Sequence of chain 2.L:
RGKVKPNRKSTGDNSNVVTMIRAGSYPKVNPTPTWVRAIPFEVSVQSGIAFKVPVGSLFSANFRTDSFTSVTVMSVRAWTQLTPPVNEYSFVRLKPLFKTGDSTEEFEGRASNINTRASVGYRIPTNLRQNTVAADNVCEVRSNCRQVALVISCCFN

Binding-site contacts:
Ligand atom O3' contacts residue SER17 of chain 2.I at 2.5 Å (h-bond).
Ligand atom N6 contacts residue ARG10 of chain 1.L at 4.0 Å.
Ligand atom O2' contacts residue ARG39 of chain 3.M at 4.0 Å.
Ligand atom C2' contacts residue THR36 of chain 2.L at 3.7 Å.
Ligand atom C6 contacts residue ARG10 of chain 1.L at 3.9 Å.
Ligand atom C5' contacts residue ARG79 of chain 3.M at 3.3 Å.
Ligand atom C2' contacts residue ASN16 of chain 2.I at 4.1 Å.
Ligand atom O2' contacts residue ASN16 of chain 2.I at 3.0 Å (h-bond).
Ligand atom C1' contacts residue VAL38 of chain 2.L at 3.9 Å (hydrophobic).
Ligand atom C5' contacts residue SER17 of chain 2.I at 3.2 Å.
Ligand atom N3 contacts residue VAL38 of chain 2.L at 4.2 Å.
Ligand atom N9 contacts residue VAL38 of chain 2.L at 4.3 Å.
Ligand atom C5' contacts residue PRO35 of chain 2.L at 4.3 Å (hydrophobic).
Ligand atom C3' contacts residue SER17 of chain 2.I at 3.4 Å.
Ligand atom C4' contacts residue SER17 of chain 2.I at 4.0 Å.
Ligand atom C1' contacts residue VAL38 of chain 3.M at 4.2 Å (hydrophobic).
Ligand atom N3 contacts residue ARG10 of chain 1.L at 4.3 Å.
Ligand atom O5' contacts residue ARG79 of chain 3.M at 3.6 Å.
Ligand atom C2' contacts residue SER17 of chain 2.I at 3.4 Å.
Ligand atom O4' contacts residue VAL19 of chain 2.I at 4.2 Å.
Ligand atom C4' contacts residue PRO35 of chain 2.L at 4.2 Å (hydrophobic).
Ligand atom O2' contacts residue VAL19 of chain 2.I at 4.2 Å.
Ligand atom C2' contacts residue VAL38 of chain 3.M at 3.8 Å (hydrophobic).
Ligand atom P contacts residue SER17 of chain 2.I at 3.6 Å.
Ligand atom O3' contacts residue SER155 of chain 3.M at 3.6 Å.
Ligand atom O5' contacts residue SER17 of chain 2.I at 3.5 Å (h-bond).
Ligand atom C4' contacts residue VAL19 of chain 2.I at 4.1 Å (hydrophobic).
Ligand atom O4' contacts residue VAL38 of chain 3.M at 4.2 Å.
Ligand atom O2' contacts residue SER17 of chain 2.I at 2.4 Å (h-bond).
Ligand atom O2' contacts residue SER155 of chain 3.M at 3.3 Å (h-bond).
Ligand atom O3' contacts residue THR36 of chain 2.L at 4.1 Å.
Ligand atom C2 contacts residue ARG10 of chain 1.L at 3.2 Å.
Ligand atom O2' contacts residue THR36 of chain 2.L at 2.3 Å (h-bond).
Ligand atom OP1 contacts residue SER17 of chain 2.I at 4.0 Å.
Ligand atom O2' contacts residue VAL38 of chain 3.M at 2.8 Å (h-bond).
Ligand atom N1 contacts residue ARG10 of chain 1.L at 3.0 Å (salt-bridge).
Ligand atom C1' contacts residue ASN16 of chain 2.I at 4.0 Å.
Ligand atom C4' contacts residue ARG79 of chain 3.M at 3.7 Å.
Ligand atom OP1 contacts residue ARG79 of chain 3.M at 4.3 Å.
Ligand atom C5' contacts residue THR21 of chain 2.I at 4.0 Å.

Sequence of chain 1.L:
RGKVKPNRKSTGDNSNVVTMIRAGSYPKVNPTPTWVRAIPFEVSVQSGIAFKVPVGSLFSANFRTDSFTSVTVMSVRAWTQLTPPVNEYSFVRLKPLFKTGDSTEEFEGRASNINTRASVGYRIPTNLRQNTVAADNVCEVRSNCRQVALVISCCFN

Sequence of chain 3.M:
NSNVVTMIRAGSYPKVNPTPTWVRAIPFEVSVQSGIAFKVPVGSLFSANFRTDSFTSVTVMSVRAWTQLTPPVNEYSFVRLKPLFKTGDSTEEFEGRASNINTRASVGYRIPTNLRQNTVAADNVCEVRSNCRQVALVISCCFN

Sequence of chain 2.I:
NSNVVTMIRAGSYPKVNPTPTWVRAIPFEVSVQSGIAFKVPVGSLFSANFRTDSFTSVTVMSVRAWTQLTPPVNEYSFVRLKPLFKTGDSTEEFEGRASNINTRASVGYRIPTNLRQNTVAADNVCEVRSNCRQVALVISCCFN

A small-molecule ligand and the protein it binds are described below.
Small molecule (SMILES): Nc1ncnc2c1ncn2[C@@H]1O[C@H](CO[P](=O)(O)O[C@H]2[C@@H](O)[C@H](n3cnc4c(N)ncnc43)O[C@@H]2CO[P](=O)(O)O[C@H]2[C@@H](O)[C@H](n3cnc4c(N)ncnc43)O[C@@H]2CO[P](=O)(O)O[C@H]2[C@@H](O)[C@H](n3cnc4c(N)ncnc43)O[C@@H]2CO[P](=O)(O)O[C@H]2[C@@H](O)[C@H](n3cnc4c(N)ncnc43)O[C@@H]2CO[P](=O)(O)O[C@H]2[C@@H](O)[C@H](n3cnc4c(N)ncnc43)O[C@@H]2COP(=O)=O)[C@@H](O)[C@H]1O